A small-molecule ligand and the protein it binds are described below.
Small molecule (SMILES): Nc1ncnc2c1ncn2[C@@H]1O[C@H](CO[P](=O)(O)O[P](=O)(O)NP(=O)(O)O)[C@@H](O)[C@H]1O

Sequence of chain 1.C:
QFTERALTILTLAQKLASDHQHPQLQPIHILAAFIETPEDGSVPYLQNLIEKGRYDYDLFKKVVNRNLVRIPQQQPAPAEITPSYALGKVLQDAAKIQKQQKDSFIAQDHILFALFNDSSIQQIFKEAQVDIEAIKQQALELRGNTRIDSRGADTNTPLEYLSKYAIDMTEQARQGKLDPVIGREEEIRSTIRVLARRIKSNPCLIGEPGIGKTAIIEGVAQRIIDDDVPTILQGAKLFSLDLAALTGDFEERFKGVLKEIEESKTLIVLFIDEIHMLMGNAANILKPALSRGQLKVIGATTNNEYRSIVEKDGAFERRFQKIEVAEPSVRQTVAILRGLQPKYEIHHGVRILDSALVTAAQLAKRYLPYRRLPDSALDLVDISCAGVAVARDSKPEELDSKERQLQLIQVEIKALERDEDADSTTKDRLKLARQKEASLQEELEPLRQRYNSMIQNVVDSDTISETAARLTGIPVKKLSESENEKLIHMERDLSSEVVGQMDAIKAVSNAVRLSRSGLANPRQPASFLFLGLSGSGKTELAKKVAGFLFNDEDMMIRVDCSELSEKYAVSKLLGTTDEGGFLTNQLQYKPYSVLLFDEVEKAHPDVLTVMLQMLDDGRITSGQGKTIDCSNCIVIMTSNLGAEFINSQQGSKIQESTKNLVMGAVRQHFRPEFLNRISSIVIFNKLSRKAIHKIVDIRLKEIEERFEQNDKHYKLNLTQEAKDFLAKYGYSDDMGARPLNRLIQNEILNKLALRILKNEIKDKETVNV

Binding-site contacts:
Ligand atom O2' contacts residue ARG782 of chain 1.C at 3.9 Å.
Ligand atom PA contacts residue THR616 of chain 1.C at 3.6 Å.
Ligand atom O2' contacts residue ILE778 of chain 1.C at 3.7 Å.
Ligand atom O1G contacts residue THR616 of chain 1.C at 3.8 Å.
Ligand atom PB contacts residue THR616 of chain 1.C at 3.4 Å.
Ligand atom O3G contacts residue SER611 of chain 1.C at 4.3 Å.
Ligand atom PG contacts residue GLY612 of chain 1.C at 3.9 Å.
Ligand atom C5 contacts residue GLU574 of chain 1.C at 3.9 Å.
Ligand atom C5 contacts residue GLY612 of chain 1.C at 4.3 Å.
Ligand atom C2' contacts residue ILE778 of chain 1.C at 4.4 Å (hydrophobic).
Ligand atom O2A contacts residue THR616 of chain 1.C at 4.2 Å.
Ligand atom N7 contacts residue GLY612 of chain 1.C at 3.1 Å (h-bond).
Ligand atom N3B contacts residue THR616 of chain 1.C at 2.9 Å.
Ligand atom C8 contacts residue GLY612 of chain 1.C at 3.4 Å.
Ligand atom PG contacts residue THR616 of chain 1.C at 3.5 Å.
Ligand atom N6 contacts residue VAL575 of chain 1.C at 3.4 Å (h-bond).
Ligand atom O2G contacts residue SER611 of chain 1.C at 3.4 Å.
Ligand atom C4 contacts residue GLU574 of chain 1.C at 4.1 Å.
Ligand atom N1 contacts residue VAL575 of chain 1.C at 3.8 Å.
Ligand atom C2 contacts residue GLU574 of chain 1.C at 3.5 Å.
Ligand atom N6 contacts residue GLU574 of chain 1.C at 3.7 Å.
Ligand atom N3 contacts residue GLU574 of chain 1.C at 4.0 Å.
Ligand atom N1 contacts residue GLU574 of chain 1.C at 3.2 Å (salt-bridge).
Ligand atom O2G contacts residue LEU610 of chain 1.C at 4.1 Å.
Ligand atom O1G contacts residue GLY612 of chain 1.C at 2.7 Å (h-bond).
Ligand atom O2G contacts residue GLY612 of chain 1.C at 4.1 Å.
Ligand atom O1A contacts residue GLU617 of chain 1.C at 3.3 Å.
Ligand atom C6 contacts residue VAL575 of chain 1.C at 3.8 Å (hydrophobic).
Ligand atom O2G contacts residue THR616 of chain 1.C at 3.2 Å.
Ligand atom O1G contacts residue SER611 of chain 1.C at 3.0 Å.
Ligand atom O3A contacts residue THR616 of chain 1.C at 3.8 Å.
Ligand atom O1A contacts residue THR616 of chain 1.C at 2.6 Å (h-bond).
Ligand atom PG contacts residue SER611 of chain 1.C at 3.7 Å.
Ligand atom O2G contacts residue LYS615 of chain 1.C at 4.3 Å.
Ligand atom O2B contacts residue THR616 of chain 1.C at 2.8 Å (h-bond).
Ligand atom C6 contacts residue GLU574 of chain 1.C at 3.4 Å.